The protein below binds the small molecule below.
Small molecule (SMILES): CC(=O)N[C@@H]1[C@@H](O)[C@H](O)[C@@H](CO)O[C@H]1O

Binding-site contacts:
Ligand atom O5 contacts residue GLU231 of chain 1.A at 4.3 Å.
Ligand atom C6 contacts residue TYR234 of chain 1.A at 3.5 Å (hydrophobic).
Ligand atom C1 contacts residue ASN230 of chain 1.A at 1.4 Å.
Ligand atom C1 contacts residue TYR234 of chain 1.A at 3.8 Å (hydrophobic).
Ligand atom C4 contacts residue ASN230 of chain 1.A at 4.2 Å.
Ligand atom C5 contacts residue TYR234 of chain 1.A at 3.6 Å (hydrophobic).
Ligand atom O5 contacts residue TYR234 of chain 1.A at 3.4 Å.
Ligand atom C2 contacts residue ASN230 of chain 1.A at 2.4 Å.
Ligand atom C8 contacts residue LEU227 of chain 1.A at 4.1 Å (hydrophobic).
Ligand atom O5 contacts residue ASN230 of chain 1.A at 2.4 Å (h-bond).
Ligand atom O7 contacts residue ASN230 of chain 1.A at 4.1 Å.
Ligand atom C5 contacts residue ASN230 of chain 1.A at 3.7 Å.
Ligand atom O7 contacts residue THR189 of chain 1.A at 4.4 Å.
Ligand atom C7 contacts residue ASN230 of chain 1.A at 3.7 Å.
Ligand atom N2 contacts residue ASN230 of chain 1.A at 2.9 Å (h-bond).
Ligand atom C7 contacts residue LEU227 of chain 1.A at 4.2 Å (hydrophobic).
Ligand atom C8 contacts residue THR190 of chain 1.A at 3.4 Å.
Ligand atom O7 contacts residue LEU227 of chain 1.A at 3.7 Å.
Ligand atom C3 contacts residue ASN230 of chain 1.A at 3.8 Å.

Sequence of chain 1.A:
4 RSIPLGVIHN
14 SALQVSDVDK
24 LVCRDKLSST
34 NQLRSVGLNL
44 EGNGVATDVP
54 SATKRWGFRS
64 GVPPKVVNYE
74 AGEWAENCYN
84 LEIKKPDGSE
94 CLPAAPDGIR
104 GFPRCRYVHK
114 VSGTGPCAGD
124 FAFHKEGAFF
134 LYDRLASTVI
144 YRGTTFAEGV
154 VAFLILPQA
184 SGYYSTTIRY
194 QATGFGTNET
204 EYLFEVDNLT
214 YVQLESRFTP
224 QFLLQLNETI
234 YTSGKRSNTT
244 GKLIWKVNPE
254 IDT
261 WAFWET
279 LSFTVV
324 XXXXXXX